Sequence of chain 1.B:
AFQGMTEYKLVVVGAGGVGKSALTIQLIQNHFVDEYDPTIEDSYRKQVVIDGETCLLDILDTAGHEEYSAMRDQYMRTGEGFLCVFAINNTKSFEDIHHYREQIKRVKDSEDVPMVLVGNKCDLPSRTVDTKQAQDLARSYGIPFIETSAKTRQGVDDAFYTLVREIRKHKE

The protein below binds the small molecule below.
Small molecule (SMILES): Nc1nc2c(ncn2[C@@H]2O[C@H](CO[P](=O)(O)O[P](=O)(O)NP(=O)(O)O)[C@@H](O)[C@H]2O)c(=O)[nH]1

Binding-site contacts:
Ligand atom N7 contacts residue ASN120 of chain 1.B at 3.1 Å (h-bond).
Ligand atom O1G contacts residue PRO38 of chain 1.B at 3.4 Å.
Ligand atom O6 contacts residue ASP123 of chain 1.B at 3.4 Å (salt-bridge).
Ligand atom O6 contacts residue SER149 of chain 1.B at 3.5 Å.
Ligand atom O6 contacts residue ALA150 of chain 1.B at 2.9 Å (h-bond).
Ligand atom O2' contacts residue ASP34 of chain 1.B at 3.3 Å (salt-bridge).
Ligand atom N3B contacts residue MG1 of chain 1.J at 3.5 Å.
Ligand atom O2' contacts residue VAL33 of chain 1.B at 2.6 Å (h-bond).
Ligand atom N2 contacts residue ASP123 of chain 1.B at 2.9 Å (salt-bridge).
Ligand atom C6 contacts residue ASP123 of chain 1.B at 3.6 Å.
Ligand atom O1B contacts residue GLY17 of chain 1.B at 3.6 Å (h-bond).
Ligand atom O3A contacts residue GLY19 of chain 1.B at 3.2 Å (h-bond).
Ligand atom O6 contacts residue LYS121 of chain 1.B at 3.3 Å.
Ligand atom O4' contacts residue LYS121 of chain 1.B at 3.2 Å (salt-bridge).
Ligand atom O2A contacts residue ALA22 of chain 1.B at 2.7 Å (h-bond).
Ligand atom O3G contacts residue LYS20 of chain 1.B at 2.7 Å (salt-bridge).
Ligand atom O3G contacts residue GLY16 of chain 1.B at 3.6 Å.
Ligand atom O3' contacts residue ASP34 of chain 1.B at 3.0 Å (salt-bridge).
Ligand atom N2 contacts residue LEU124 of chain 1.B at 3.6 Å.
Ligand atom O2G contacts residue THR39 of chain 1.B at 2.8 Å (h-bond).
Ligand atom O2A contacts residue GLY19 of chain 1.B at 3.3 Å.
Ligand atom PG contacts residue MG1 of chain 1.J at 3.2 Å.
Ligand atom O1B contacts residue VAL18 of chain 1.B at 3.4 Å (h-bond).
Ligand atom N1 contacts residue ASP123 of chain 1.B at 2.8 Å (salt-bridge).
Ligand atom O2A contacts residue SER21 of chain 1.B at 3.4 Å (h-bond).
Ligand atom O2G contacts residue MG1 of chain 1.J at 2.0 Å.
Ligand atom O6 contacts residue ASN120 of chain 1.B at 3.4 Å (h-bond).
Ligand atom O3G contacts residue GLY64 of chain 1.B at 2.9 Å (h-bond).
Ligand atom O2' contacts residue PHE32 of chain 1.B at 3.3 Å.
Ligand atom C3' contacts residue GLU35 of chain 1.B at 3.5 Å.
Ligand atom C8 contacts residue ALA22 of chain 1.B at 3.5 Å (hydrophobic).
Ligand atom O6 contacts residue LYS151 of chain 1.B at 3.6 Å.
Ligand atom N3B contacts residue GLY17 of chain 1.B at 3.1 Å (h-bond).
Ligand atom O2B contacts residue LYS20 of chain 1.B at 3.6 Å (salt-bridge).
Ligand atom O1B contacts residue LYS20 of chain 1.B at 2.7 Å (salt-bridge).
Ligand atom PB contacts residue MG1 of chain 1.J at 3.3 Å.
Ligand atom C2' contacts residue VAL33 of chain 1.B at 3.5 Å (hydrophobic).
Ligand atom O2B contacts residue SER21 of chain 1.B at 3.0 Å (h-bond).
Ligand atom O1B contacts residue GLY19 of chain 1.B at 3.2 Å (h-bond).
Ligand atom O2B contacts residue MG1 of chain 1.J at 2.1 Å.